A small-molecule ligand and the protein it binds are described below.
Small molecule (SMILES): CCN1C(=O)CCC1=O

Binding-site contacts:
Ligand atom N1 contacts residue CYS13 of chain 1.B at 3.8 Å.
Ligand atom O2 contacts residue ASP52 of chain 1.B at 3.7 Å.
Ligand atom O1 contacts residue ASN12 of chain 1.B at 4.3 Å.
Ligand atom C4 contacts residue SER50 of chain 1.B at 3.7 Å.
Ligand atom C3 contacts residue CYS13 of chain 1.B at 3.9 Å (hydrophobic).
Ligand atom C2 contacts residue PRO14 of chain 1.B at 4.3 Å (hydrophobic).
Ligand atom N1 contacts residue ASN15 of chain 1.B at 4.0 Å.
Ligand atom C4 contacts residue TYR18 of chain 1.B at 3.9 Å (hydrophobic).
Ligand atom C4 contacts residue CYS13 of chain 1.B at 2.7 Å (hydrophobic).
Ligand atom O1 contacts residue PRO14 of chain 1.B at 3.2 Å.
Ligand atom C1 contacts residue ASN12 of chain 1.B at 4.5 Å.
Ligand atom C1 contacts residue CYS13 of chain 1.B at 1.8 Å (hydrophobic).
Ligand atom C1 contacts residue ALA25 of chain 1.B at 4.3 Å (hydrophobic).
Ligand atom C4 contacts residue ALA25 of chain 1.B at 3.7 Å (hydrophobic).
Ligand atom C2 contacts residue ASN15 of chain 1.B at 3.9 Å.
Ligand atom O2 contacts residue SER50 of chain 1.B at 2.7 Å (h-bond).
Ligand atom C2 contacts residue CYS13 of chain 1.B at 2.8 Å (hydrophobic).
Ligand atom O1 contacts residue CYS13 of chain 1.B at 3.1 Å.
Ligand atom C5 contacts residue ASN15 of chain 1.B at 3.6 Å.
Ligand atom O1 contacts residue ASN15 of chain 1.B at 3.3 Å (h-bond).
Ligand atom C6 contacts residue ASP52 of chain 1.B at 4.2 Å.
Ligand atom C2 contacts residue TYR18 of chain 1.B at 4.4 Å (hydrophobic).
Ligand atom O2 contacts residue TYR18 of chain 1.B at 3.7 Å.
Ligand atom N1 contacts residue TYR18 of chain 1.B at 4.2 Å.
Ligand atom C3 contacts residue SER50 of chain 1.B at 3.5 Å.
Ligand atom C1 contacts residue TYR18 of chain 1.B at 4.4 Å (hydrophobic).
Ligand atom C3 contacts residue TYR18 of chain 1.B at 3.6 Å (hydrophobic).

Sequence of chain 1.B:
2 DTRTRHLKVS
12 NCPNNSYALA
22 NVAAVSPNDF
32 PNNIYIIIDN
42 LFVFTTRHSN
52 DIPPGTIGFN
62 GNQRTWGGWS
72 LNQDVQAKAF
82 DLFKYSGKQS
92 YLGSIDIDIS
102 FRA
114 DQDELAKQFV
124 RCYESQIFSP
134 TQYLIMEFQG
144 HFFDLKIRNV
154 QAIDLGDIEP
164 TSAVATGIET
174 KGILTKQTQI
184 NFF